A small-molecule ligand and the protein it binds are described below.
Small molecule (SMILES): COc1cc2c(Nc3ccc(Sc4nccn4C)c(Cl)c3)c(C#N)cnc2cc1OCCCN(C)CCO

Sequence of chain 1.I:
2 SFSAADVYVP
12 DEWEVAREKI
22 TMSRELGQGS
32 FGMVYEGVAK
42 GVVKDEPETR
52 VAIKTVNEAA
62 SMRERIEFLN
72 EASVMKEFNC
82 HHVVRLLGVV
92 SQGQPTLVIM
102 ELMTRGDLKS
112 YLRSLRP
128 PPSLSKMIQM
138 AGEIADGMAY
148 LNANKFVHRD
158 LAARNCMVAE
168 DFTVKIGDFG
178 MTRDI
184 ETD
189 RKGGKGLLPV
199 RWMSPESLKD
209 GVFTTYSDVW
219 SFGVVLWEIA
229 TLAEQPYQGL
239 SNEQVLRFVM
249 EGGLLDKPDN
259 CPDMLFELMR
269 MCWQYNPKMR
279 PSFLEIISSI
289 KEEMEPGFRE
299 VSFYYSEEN

Binding-site contacts:
Ligand atom C28 contacts residue SER31 of chain 1.I at 3.5 Å.
Ligand atom C4 contacts residue MET164 of chain 1.I at 3.1 Å (hydrophobic).
Ligand atom C15 contacts residue ARG106 of chain 1.I at 3.8 Å.
Ligand atom C29 contacts residue GLU72 of chain 1.I at 3.5 Å.
Ligand atom C8 contacts residue MET164 of chain 1.I at 3.3 Å (hydrophobic).
Ligand atom N7 contacts residue MET104 of chain 1.I at 2.9 Å (h-bond).
Ligand atom C32 contacts residue MET101 of chain 1.I at 3.5 Å (hydrophobic).
Ligand atom C3 contacts residue MET164 of chain 1.I at 3.7 Å (hydrophobic).
Ligand atom N27 contacts residue SER31 of chain 1.I at 3.6 Å (h-bond).
Ligand atom C15 contacts residue GLY107 of chain 1.I at 3.8 Å.
Ligand atom S25 contacts residue LYS55 of chain 1.I at 3.9 Å.
Ligand atom O12 contacts residue LEU27 of chain 1.I at 3.8 Å.
Ligand atom C10 contacts residue MET164 of chain 1.I at 3.6 Å (hydrophobic).
Ligand atom C28 contacts residue GLU72 of chain 1.I at 3.6 Å.
Ligand atom C8 contacts residue MET104 of chain 1.I at 3.6 Å (hydrophobic).
Ligand atom N33 contacts residue MET101 of chain 1.I at 3.1 Å.
Ligand atom CL24 contacts residue VAL99 of chain 1.I at 3.1 Å.
Ligand atom CL24 contacts residue ALA53 of chain 1.I at 3.8 Å.
Ligand atom C16 contacts residue LEU27 of chain 1.I at 3.8 Å (hydrophobic).
Ligand atom CL24 contacts residue MET101 of chain 1.I at 3.3 Å.
Ligand atom C8 contacts residue GLU102 of chain 1.I at 3.1 Å.
Ligand atom C15 contacts residue THR105 of chain 1.I at 2.8 Å.
Ligand atom N27 contacts residue LYS55 of chain 1.I at 3.0 Å (salt-bridge).
Ligand atom N7 contacts residue GLU102 of chain 1.I at 3.8 Å.
Ligand atom N27 contacts residue PHE69 of chain 1.I at 3.6 Å.
Ligand atom C13 contacts residue LEU27 of chain 1.I at 3.4 Å (hydrophobic).
Ligand atom C23 contacts residue ALA53 of chain 1.I at 3.8 Å (hydrophobic).
Ligand atom C14 contacts residue THR105 of chain 1.I at 3.6 Å.
Ligand atom C9 contacts residue MET164 of chain 1.I at 3.6 Å (hydrophobic).
Ligand atom C3 contacts residue MET104 of chain 1.I at 3.1 Å (hydrophobic).
Ligand atom C22 contacts residue MET101 of chain 1.I at 3.5 Å (hydrophobic).
Ligand atom C13 contacts residue THR105 of chain 1.I at 3.8 Å.
Ligand atom S25 contacts residue VAL99 of chain 1.I at 3.8 Å.
Ligand atom C21 contacts residue MET101 of chain 1.I at 3.7 Å (hydrophobic).
Ligand atom C5 contacts residue MET164 of chain 1.I at 3.4 Å (hydrophobic).
Ligand atom C4 contacts residue MET104 of chain 1.I at 3.8 Å (hydrophobic).
Ligand atom N7 contacts residue MET164 of chain 1.I at 3.1 Å.
Ligand atom CL24 contacts residue LYS55 of chain 1.I at 3.4 Å.
Ligand atom O11 contacts residue LEU27 of chain 1.I at 3.6 Å.
Ligand atom C9 contacts residue ALA53 of chain 1.I at 3.8 Å (hydrophobic).